A small-molecule ligand and the protein it binds are described below.
Small molecule (SMILES): OC[C@H]1O[C@@H](O)[C@H](O)[C@@H](O)[C@@H]1O

Sequence of chain 1.A:
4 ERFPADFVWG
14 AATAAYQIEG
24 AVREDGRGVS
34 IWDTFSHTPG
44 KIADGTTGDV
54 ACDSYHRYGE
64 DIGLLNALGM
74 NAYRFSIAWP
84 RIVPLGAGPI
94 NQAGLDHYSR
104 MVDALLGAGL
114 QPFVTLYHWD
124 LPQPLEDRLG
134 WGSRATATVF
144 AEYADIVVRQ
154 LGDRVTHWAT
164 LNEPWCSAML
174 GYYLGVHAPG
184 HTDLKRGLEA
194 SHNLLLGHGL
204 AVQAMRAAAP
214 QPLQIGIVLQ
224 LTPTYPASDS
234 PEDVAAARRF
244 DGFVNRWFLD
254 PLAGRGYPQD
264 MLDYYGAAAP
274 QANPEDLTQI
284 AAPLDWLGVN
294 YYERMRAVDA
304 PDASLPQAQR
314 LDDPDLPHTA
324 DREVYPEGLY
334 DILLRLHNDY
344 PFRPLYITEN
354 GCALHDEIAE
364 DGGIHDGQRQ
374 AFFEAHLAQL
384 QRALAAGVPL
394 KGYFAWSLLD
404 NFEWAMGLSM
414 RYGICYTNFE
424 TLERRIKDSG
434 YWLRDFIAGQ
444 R

Binding-site contacts:
Ligand atom C1 contacts residue GLU166 of chain 1.A at 3.3 Å.
Ligand atom C3 contacts residue GLU352 of chain 1.A at 3.6 Å.
Ligand atom O3 contacts residue TRP407 of chain 1.A at 2.9 Å (h-bond).
Ligand atom C6 contacts residue GLU406 of chain 1.A at 3.4 Å.
Ligand atom O6 contacts residue TYR415 of chain 1.A at 3.6 Å.
Ligand atom O2 contacts residue HIS121 of chain 1.A at 3.2 Å (h-bond).
Ligand atom O6 contacts residue GLU406 of chain 1.A at 2.5 Å (salt-bridge).
Ligand atom C2 contacts residue GLU166 of chain 1.A at 3.8 Å.
Ligand atom O4 contacts residue TRP407 of chain 1.A at 3.7 Å.
Ligand atom O4 contacts residue GLU406 of chain 1.A at 2.6 Å (salt-bridge).
Ligand atom O6 contacts residue ARG325 of chain 1.A at 3.0 Å (salt-bridge).
Ligand atom O3 contacts residue GLN20 of chain 1.A at 2.7 Å (h-bond).
Ligand atom O3 contacts residue TRP399 of chain 1.A at 3.6 Å.
Ligand atom C1 contacts residue TYR295 of chain 1.A at 3.7 Å (hydrophobic).
Ligand atom C1 contacts residue GLU352 of chain 1.A at 3.1 Å.
Ligand atom C3 contacts residue GLN20 of chain 1.A at 3.8 Å.
Ligand atom O2 contacts residue GLU352 of chain 1.A at 3.0 Å (salt-bridge).
Ligand atom C4 contacts residue TRP407 of chain 1.A at 3.6 Å (hydrophobic).
Ligand atom O1 contacts residue GOL1 of chain 1.F at 2.9 Å (h-bond).
Ligand atom O4 contacts residue GLN20 of chain 1.A at 3.1 Å (h-bond).
Ligand atom C6 contacts residue ARG325 of chain 1.A at 3.5 Å.
Ligand atom C2 contacts residue GLU352 of chain 1.A at 3.3 Å.
Ligand atom C5 contacts residue TRP399 of chain 1.A at 3.8 Å (hydrophobic).
Ligand atom O1 contacts residue GLU166 of chain 1.A at 2.5 Å (salt-bridge).
Ligand atom C6 contacts residue GOL1 of chain 1.F at 3.7 Å.
Ligand atom C3 contacts residue TRP399 of chain 1.A at 3.6 Å (hydrophobic).
Ligand atom O5 contacts residue TYR295 of chain 1.A at 3.6 Å.
Ligand atom C3 contacts residue TRP407 of chain 1.A at 3.7 Å (hydrophobic).
Ligand atom C5 contacts residue TYR295 of chain 1.A at 3.4 Å (hydrophobic).
Ligand atom O6 contacts residue GOL1 of chain 1.F at 2.5 Å (h-bond).
Ligand atom O4 contacts residue TRP399 of chain 1.A at 3.1 Å.
Ligand atom O3 contacts residue HIS121 of chain 1.A at 3.0 Å (h-bond).
Ligand atom O1 contacts residue GLN223 of chain 1.A at 3.4 Å (h-bond).
Ligand atom C1 contacts residue GOL1 of chain 1.F at 3.6 Å.
Ligand atom C6 contacts residue TYR415 of chain 1.A at 3.4 Å (hydrophobic).
Ligand atom O5 contacts residue ARG325 of chain 1.A at 3.9 Å.
Ligand atom O2 contacts residue ASN165 of chain 1.A at 2.9 Å (h-bond).
Ligand atom C4 contacts residue GLU406 of chain 1.A at 3.5 Å.
Ligand atom O2 contacts residue GLU166 of chain 1.A at 3.4 Å (salt-bridge).
Ligand atom O5 contacts residue GOL1 of chain 1.F at 3.1 Å (h-bond).